Binding-site contacts:
Ligand atom C1 contacts residue SEC478 of chain 1.H at 3.1 Å.
Ligand atom O3 contacts residue LEU414 of chain 1.H at 3.6 Å.
Ligand atom C1 contacts residue NI1 of chain 1.OA at 3.5 Å.
Ligand atom N2 contacts residue CYS67 of chain 1.H at 3.4 Å.
Ligand atom C1 contacts residue H2S1 of chain 1.QA at 3.9 Å.
Ligand atom O3 contacts residue ALA409 of chain 1.H at 3.4 Å.
Ligand atom N1 contacts residue SEC478 of chain 1.H at 3.2 Å (h-bond).
Ligand atom C2 contacts residue SEC478 of chain 1.H at 3.9 Å.
Ligand atom O3 contacts residue SER432 of chain 1.H at 3.7 Å.
Ligand atom C1 contacts residue CYS481 of chain 1.H at 2.9 Å (hydrophobic).
Ligand atom FE contacts residue CYS67 of chain 1.H at 2.3 Å.
Ligand atom C3 contacts residue HIS71 of chain 1.H at 3.6 Å.
Ligand atom C1 contacts residue CYS67 of chain 1.H at 4.1 Å (hydrophobic).
Ligand atom C2 contacts residue ARG411 of chain 1.H at 3.7 Å.
Ligand atom C3 contacts residue CYS481 of chain 1.H at 3.1 Å (hydrophobic).
Ligand atom FE contacts residue NI1 of chain 1.OA at 2.5 Å.
Ligand atom N1 contacts residue ALA433 of chain 1.H at 3.6 Å.
Ligand atom FE contacts residue H2S1 of chain 1.QA at 3.2 Å.
Ligand atom N2 contacts residue PRO410 of chain 1.H at 3.4 Å (h-bond).
Ligand atom N2 contacts residue ALA409 of chain 1.H at 3.1 Å.
Ligand atom O3 contacts residue HIS71 of chain 1.H at 3.6 Å.
Ligand atom N1 contacts residue CYS481 of chain 1.H at 3.4 Å.
Ligand atom C1 contacts residue SER434 of chain 1.H at 3.7 Å.
Ligand atom O3 contacts residue ALA433 of chain 1.H at 3.7 Å.
Ligand atom N1 contacts residue ARG411 of chain 1.H at 3.8 Å.
Ligand atom C2 contacts residue NI1 of chain 1.OA at 3.6 Å.
Ligand atom N2 contacts residue H2S1 of chain 1.QA at 3.9 Å.
Ligand atom N2 contacts residue ARG411 of chain 1.H at 3.0 Å (salt-bridge).
Ligand atom C3 contacts residue CYS67 of chain 1.H at 3.3 Å (hydrophobic).
Ligand atom O3 contacts residue CYS481 of chain 1.H at 3.9 Å.
Ligand atom C2 contacts residue ALA409 of chain 1.H at 3.5 Å (hydrophobic).
Ligand atom FE contacts residue SEC478 of chain 1.H at 3.4 Å.
Ligand atom N1 contacts residue SER434 of chain 1.H at 2.7 Å (h-bond).
Ligand atom FE contacts residue CYS481 of chain 1.H at 2.3 Å.
Ligand atom C2 contacts residue H2S1 of chain 1.QA at 3.3 Å.
Ligand atom C3 contacts residue ALA409 of chain 1.H at 3.4 Å (hydrophobic).
Ligand atom C2 contacts residue CYS67 of chain 1.H at 2.9 Å (hydrophobic).
Ligand atom C2 contacts residue CYS481 of chain 1.H at 4.1 Å (hydrophobic).
Ligand atom C1 contacts residue ARG411 of chain 1.H at 4.0 Å.
Ligand atom C1 contacts residue ALA433 of chain 1.H at 4.0 Å (hydrophobic).

Sequence of chain 1.H:
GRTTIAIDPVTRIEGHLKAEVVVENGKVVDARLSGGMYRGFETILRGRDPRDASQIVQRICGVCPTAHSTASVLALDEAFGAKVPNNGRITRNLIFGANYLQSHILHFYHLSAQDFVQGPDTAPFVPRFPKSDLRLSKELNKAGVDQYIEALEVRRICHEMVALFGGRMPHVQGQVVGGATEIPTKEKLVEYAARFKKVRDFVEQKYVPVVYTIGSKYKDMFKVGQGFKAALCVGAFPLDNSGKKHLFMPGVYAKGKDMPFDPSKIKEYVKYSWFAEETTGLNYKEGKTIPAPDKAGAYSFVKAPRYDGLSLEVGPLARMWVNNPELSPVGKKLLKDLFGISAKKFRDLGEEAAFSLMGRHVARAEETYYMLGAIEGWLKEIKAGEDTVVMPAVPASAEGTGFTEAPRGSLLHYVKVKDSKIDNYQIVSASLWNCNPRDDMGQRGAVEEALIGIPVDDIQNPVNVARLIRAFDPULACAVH

This protein binds this small molecule.
Small molecule (SMILES): N#C[Fe](=C=O)C#N